Binding-site contacts:
Ligand atom N2 contacts residue ASN601 of chain 1.C at 3.0 Å (h-bond).
Ligand atom C5 contacts residue ASN601 of chain 1.C at 3.7 Å.
Ligand atom C4 contacts residue ASN601 of chain 1.C at 4.2 Å.
Ligand atom C7 contacts residue ASN601 of chain 1.C at 3.8 Å.
Ligand atom O7 contacts residue ASN601 of chain 1.C at 4.0 Å.
Ligand atom C2 contacts residue ASN601 of chain 1.C at 2.5 Å.
Ligand atom O5 contacts residue ASN601 of chain 1.C at 2.3 Å (h-bond).
Ligand atom C1 contacts residue ASN601 of chain 1.C at 1.4 Å.
Ligand atom C3 contacts residue ASN601 of chain 1.C at 3.8 Å.
Ligand atom O6 contacts residue ASN601 of chain 1.C at 2.9 Å (h-bond).
Ligand atom C6 contacts residue ASN601 of chain 1.C at 3.9 Å.

This protein binds this small molecule.
Small molecule (SMILES): CC(=O)N[C@@H]1[C@@H](O)[C@H](O)[C@@H](CO)O[C@H]1O

Sequence of chain 1.C:
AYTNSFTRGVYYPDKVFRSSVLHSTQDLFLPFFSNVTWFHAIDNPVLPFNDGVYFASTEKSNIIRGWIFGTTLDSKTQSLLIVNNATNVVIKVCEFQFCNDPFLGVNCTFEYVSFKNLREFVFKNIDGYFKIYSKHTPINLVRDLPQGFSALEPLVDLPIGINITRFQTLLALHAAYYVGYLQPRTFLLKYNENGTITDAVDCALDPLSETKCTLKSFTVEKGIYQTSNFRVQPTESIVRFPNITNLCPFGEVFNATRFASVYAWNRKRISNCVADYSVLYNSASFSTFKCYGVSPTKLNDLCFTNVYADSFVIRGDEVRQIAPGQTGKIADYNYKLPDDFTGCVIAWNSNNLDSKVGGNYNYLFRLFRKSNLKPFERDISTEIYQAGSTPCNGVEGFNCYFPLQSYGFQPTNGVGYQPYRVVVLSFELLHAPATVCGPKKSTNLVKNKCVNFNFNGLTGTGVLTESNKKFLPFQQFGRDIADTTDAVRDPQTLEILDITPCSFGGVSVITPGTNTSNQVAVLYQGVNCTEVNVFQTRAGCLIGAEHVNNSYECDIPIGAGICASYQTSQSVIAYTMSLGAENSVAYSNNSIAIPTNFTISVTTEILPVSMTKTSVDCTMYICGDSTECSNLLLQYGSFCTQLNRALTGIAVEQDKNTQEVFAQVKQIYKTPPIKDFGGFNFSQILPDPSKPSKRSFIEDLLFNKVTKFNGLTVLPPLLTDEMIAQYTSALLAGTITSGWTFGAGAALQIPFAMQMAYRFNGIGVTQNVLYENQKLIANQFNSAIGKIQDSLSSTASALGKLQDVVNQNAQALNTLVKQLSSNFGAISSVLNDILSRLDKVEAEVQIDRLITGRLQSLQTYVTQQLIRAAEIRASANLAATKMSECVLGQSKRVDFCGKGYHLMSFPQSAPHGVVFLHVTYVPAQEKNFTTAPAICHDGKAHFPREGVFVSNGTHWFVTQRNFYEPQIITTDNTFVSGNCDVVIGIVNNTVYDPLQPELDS